A protein and the small-molecule ligand that binds it are described below.
Small molecule (SMILES): CC(=O)N[C@H]1[C@H](O[C@H]2[C@H](O)[C@@H](NC(C)=O)CO[C@@H]2CO)O[C@H](CO)[C@@H](O)[C@@H]1O

Sequence of chain 1.A:
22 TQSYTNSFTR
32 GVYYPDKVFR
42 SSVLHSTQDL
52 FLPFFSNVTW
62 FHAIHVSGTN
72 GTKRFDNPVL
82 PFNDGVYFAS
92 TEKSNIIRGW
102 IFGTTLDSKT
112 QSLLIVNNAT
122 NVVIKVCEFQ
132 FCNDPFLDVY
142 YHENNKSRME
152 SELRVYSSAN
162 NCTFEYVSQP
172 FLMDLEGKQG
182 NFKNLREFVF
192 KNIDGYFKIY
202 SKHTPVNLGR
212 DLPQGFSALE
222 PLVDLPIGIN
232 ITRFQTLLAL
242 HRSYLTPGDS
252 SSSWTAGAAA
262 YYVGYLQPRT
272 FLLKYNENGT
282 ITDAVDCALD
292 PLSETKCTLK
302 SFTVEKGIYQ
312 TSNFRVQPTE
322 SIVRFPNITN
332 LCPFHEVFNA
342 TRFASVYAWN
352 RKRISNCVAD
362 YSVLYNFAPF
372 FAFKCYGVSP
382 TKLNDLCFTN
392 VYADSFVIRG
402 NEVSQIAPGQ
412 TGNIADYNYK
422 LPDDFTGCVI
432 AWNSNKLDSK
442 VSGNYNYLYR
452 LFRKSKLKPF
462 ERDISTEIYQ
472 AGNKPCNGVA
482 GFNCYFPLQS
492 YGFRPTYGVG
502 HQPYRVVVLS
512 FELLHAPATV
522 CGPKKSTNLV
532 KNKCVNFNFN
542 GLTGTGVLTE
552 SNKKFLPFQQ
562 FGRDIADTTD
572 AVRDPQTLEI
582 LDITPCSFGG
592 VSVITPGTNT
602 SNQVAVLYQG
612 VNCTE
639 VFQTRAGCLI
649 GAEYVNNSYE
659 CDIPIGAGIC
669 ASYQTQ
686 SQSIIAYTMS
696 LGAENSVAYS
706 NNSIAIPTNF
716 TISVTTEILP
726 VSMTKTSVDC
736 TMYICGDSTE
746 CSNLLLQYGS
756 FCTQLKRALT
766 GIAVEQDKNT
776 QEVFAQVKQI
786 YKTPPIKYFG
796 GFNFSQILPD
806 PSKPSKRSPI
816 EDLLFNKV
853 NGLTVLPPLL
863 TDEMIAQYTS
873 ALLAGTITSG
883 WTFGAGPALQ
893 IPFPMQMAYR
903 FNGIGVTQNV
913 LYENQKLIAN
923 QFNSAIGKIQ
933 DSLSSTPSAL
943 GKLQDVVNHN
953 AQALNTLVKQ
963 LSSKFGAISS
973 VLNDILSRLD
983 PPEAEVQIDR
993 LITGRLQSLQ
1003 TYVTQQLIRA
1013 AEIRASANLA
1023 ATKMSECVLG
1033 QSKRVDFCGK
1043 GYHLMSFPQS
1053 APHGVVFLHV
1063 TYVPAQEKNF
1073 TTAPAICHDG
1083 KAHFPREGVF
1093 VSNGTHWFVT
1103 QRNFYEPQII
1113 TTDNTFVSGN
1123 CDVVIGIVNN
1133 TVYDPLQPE

Binding-site contacts:
Ligand atom O6 contacts residue ASN1071 of chain 1.D at 3.0 Å (h-bond).
Ligand atom C3 contacts residue ASN1071 of chain 1.D at 3.6 Å.
Ligand atom O5 contacts residue ALA703 of chain 1.D at 4.5 Å.
Ligand atom C1 contacts residue GLN892 of chain 1.A at 4.5 Å.
Ligand atom C5 contacts residue ALA703 of chain 1.D at 4.5 Å (hydrophobic).
Ligand atom C5 contacts residue ASN1071 of chain 1.D at 3.2 Å.
Ligand atom O7 contacts residue ASN1071 of chain 1.D at 4.3 Å.
Ligand atom C1 contacts residue ASN1071 of chain 1.D at 1.4 Å.
Ligand atom C6 contacts residue ASN1071 of chain 1.D at 3.1 Å.
Ligand atom C6 contacts residue ALA703 of chain 1.D at 4.4 Å (hydrophobic).
Ligand atom C2 contacts residue ASN1071 of chain 1.D at 2.5 Å.
Ligand atom N2 contacts residue ASN1071 of chain 1.D at 3.4 Å (h-bond).
Ligand atom C4 contacts residue ASN1071 of chain 1.D at 3.7 Å.
Ligand atom C7 contacts residue ASN1071 of chain 1.D at 4.1 Å.
Ligand atom O5 contacts residue ASN1071 of chain 1.D at 2.5 Å (h-bond).

Sequence of chain 1.D:
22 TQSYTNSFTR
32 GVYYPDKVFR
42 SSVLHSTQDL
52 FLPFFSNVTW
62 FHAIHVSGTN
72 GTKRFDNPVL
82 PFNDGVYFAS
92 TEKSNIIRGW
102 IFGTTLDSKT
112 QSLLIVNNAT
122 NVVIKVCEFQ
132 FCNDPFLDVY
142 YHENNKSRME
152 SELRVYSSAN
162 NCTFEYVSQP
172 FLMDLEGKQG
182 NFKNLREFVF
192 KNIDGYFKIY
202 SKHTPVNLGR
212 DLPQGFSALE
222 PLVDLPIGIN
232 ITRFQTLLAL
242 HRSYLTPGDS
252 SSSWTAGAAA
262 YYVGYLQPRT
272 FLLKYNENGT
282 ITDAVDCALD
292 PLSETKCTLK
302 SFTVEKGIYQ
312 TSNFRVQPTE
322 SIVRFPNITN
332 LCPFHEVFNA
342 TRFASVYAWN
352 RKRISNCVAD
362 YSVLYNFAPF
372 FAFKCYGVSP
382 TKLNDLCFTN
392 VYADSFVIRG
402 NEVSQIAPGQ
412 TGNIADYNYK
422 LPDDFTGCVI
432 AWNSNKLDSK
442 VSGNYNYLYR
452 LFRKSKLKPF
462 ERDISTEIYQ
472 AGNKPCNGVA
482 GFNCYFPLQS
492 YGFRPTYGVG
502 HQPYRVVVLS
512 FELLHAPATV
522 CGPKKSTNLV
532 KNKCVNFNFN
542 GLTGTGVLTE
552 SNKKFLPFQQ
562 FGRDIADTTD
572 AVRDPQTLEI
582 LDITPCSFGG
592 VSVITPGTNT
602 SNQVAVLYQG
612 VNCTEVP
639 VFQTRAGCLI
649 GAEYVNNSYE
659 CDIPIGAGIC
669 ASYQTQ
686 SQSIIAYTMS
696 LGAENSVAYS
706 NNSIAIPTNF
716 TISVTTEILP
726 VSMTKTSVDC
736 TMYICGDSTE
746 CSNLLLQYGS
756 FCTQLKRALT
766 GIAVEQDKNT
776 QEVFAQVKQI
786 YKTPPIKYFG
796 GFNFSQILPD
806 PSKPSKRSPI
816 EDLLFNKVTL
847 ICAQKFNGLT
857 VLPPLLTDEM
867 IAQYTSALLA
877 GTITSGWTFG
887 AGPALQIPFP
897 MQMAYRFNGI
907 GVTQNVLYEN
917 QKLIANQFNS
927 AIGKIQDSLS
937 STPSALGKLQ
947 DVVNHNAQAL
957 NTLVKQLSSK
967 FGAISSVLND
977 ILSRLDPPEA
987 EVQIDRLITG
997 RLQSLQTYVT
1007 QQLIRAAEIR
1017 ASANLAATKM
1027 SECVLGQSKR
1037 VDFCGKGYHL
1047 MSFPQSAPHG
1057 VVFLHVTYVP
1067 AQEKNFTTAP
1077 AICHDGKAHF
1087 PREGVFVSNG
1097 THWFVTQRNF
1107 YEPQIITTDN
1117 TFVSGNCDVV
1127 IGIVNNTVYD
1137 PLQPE